Sequence of chain 23.E:
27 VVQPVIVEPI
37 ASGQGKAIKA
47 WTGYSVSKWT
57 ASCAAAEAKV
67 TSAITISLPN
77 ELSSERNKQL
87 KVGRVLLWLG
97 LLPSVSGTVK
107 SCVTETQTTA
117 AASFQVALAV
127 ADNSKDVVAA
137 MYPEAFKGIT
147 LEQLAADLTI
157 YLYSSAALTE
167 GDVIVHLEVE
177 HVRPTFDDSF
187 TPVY

The small molecule below binds the protein below.
Small molecule (SMILES): Nc1ncnc2c1ncn2[C@@H]1O[C@H](COO[C@@H]2C[C@@H](CO[P](=O)(O)O[C@H]3[C@@H](O)[C@H](n4cnc5c(N)ncnc54)O[C@@H]3COP(=O)=O)O[C@H]2n2ccc(=O)[nH]c2=O)[C@@H](OOP(O)OC[C@H]2O[C@@H](n3ccc(=O)[nH]c3=O)[C@H](O)[C@@H]2O)[C@H]1O.Op1oo1

Sequence of chain 23.D:
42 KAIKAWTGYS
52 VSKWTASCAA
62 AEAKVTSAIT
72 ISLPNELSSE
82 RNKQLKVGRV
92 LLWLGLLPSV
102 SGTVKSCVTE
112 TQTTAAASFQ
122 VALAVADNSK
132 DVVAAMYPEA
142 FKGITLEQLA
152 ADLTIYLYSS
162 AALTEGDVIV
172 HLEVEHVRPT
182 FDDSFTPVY

Binding-site contacts:
Ligand atom C1' contacts residue TRP47 of chain 23.D at 4.3 Å (hydrophobic).
Ligand atom C4 contacts residue TRP47 of chain 23.D at 3.9 Å (hydrophobic).
Ligand atom N7 contacts residue TRP47 of chain 23.D at 3.7 Å.
Ligand atom C5 contacts residue TRP47 of chain 23.D at 3.8 Å (hydrophobic).
Ligand atom N6 contacts residue TRP47 of chain 23.D at 3.8 Å.
Ligand atom N9 contacts residue TRP47 of chain 23.D at 3.9 Å.
Ligand atom OP2 contacts residue GLY49 of chain 23.E at 4.2 Å.
Ligand atom C5' contacts residue VAL178 of chain 23.E at 4.5 Å (hydrophobic).
Ligand atom O4' contacts residue TRP47 of chain 23.D at 4.1 Å.
Ligand atom C8 contacts residue TRP47 of chain 23.D at 3.8 Å (hydrophobic).
Ligand atom C6 contacts residue TRP47 of chain 23.D at 3.9 Å (hydrophobic).
Ligand atom O4' contacts residue LYS143 of chain 23.D at 4.1 Å.
Ligand atom C2 contacts residue TRP47 of chain 23.D at 4.2 Å (hydrophobic).
Ligand atom C6 contacts residue THR48 of chain 23.D at 4.2 Å.
Ligand atom N6 contacts residue TYR50 of chain 23.D at 4.2 Å.
Ligand atom OP2 contacts residue VAL178 of chain 23.E at 4.5 Å.
Ligand atom N3 contacts residue TRP47 of chain 23.D at 4.1 Å.
Ligand atom N6 contacts residue THR48 of chain 23.D at 3.3 Å (h-bond).
Ligand atom N1 contacts residue THR48 of chain 23.D at 4.0 Å.
Ligand atom N1 contacts residue TRP47 of chain 23.D at 4.3 Å.